Binding-site contacts:
Ligand atom C4 contacts residue HIS167 of chain 1.B at 3.4 Å.
Ligand atom C1' contacts residue TYR28 of chain 1.B at 3.5 Å (hydrophobic).
Ligand atom O4 contacts residue HIS167 of chain 1.B at 2.7 Å (h-bond).
Ligand atom C3 contacts residue TYR169 of chain 1.B at 4.1 Å (hydrophobic).
Ligand atom O4 contacts residue HIS164 of chain 1.B at 2.9 Å (h-bond).
Ligand atom C1' contacts residue FMN1 of chain 1.G at 3.7 Å.
Ligand atom O1' contacts residue CYS26 of chain 1.B at 4.4 Å.
Ligand atom C1 contacts residue TYR169 of chain 1.B at 4.3 Å (hydrophobic).
Ligand atom C2 contacts residue TYR169 of chain 1.B at 4.4 Å (hydrophobic).
Ligand atom C3 contacts residue HIS167 of chain 1.B at 3.3 Å.
Ligand atom C4 contacts residue FMN1 of chain 1.G at 3.6 Å.
Ligand atom C6 contacts residue TYR169 of chain 1.B at 3.7 Å (hydrophobic).
Ligand atom C6 contacts residue CYS26 of chain 1.B at 3.9 Å (hydrophobic).
Ligand atom C5 contacts residue CYS26 of chain 1.B at 4.2 Å (hydrophobic).
Ligand atom C1 contacts residue FMN1 of chain 1.G at 3.7 Å.
Ligand atom C6 contacts residue FMN1 of chain 1.G at 3.6 Å.
Ligand atom C4 contacts residue TYR169 of chain 1.B at 3.5 Å (hydrophobic).
Ligand atom O1' contacts residue FMN1 of chain 1.G at 3.7 Å.
Ligand atom C5 contacts residue FMN1 of chain 1.G at 3.6 Å.
Ligand atom O4 contacts residue TYR169 of chain 1.B at 3.2 Å.
Ligand atom C5 contacts residue TYR169 of chain 1.B at 3.3 Å (hydrophobic).
Ligand atom O1' contacts residue TYR28 of chain 1.B at 2.5 Å (h-bond).
Ligand atom C2 contacts residue FMN1 of chain 1.G at 3.7 Å.
Ligand atom C4 contacts residue HIS164 of chain 1.B at 4.0 Å.
Ligand atom C6 contacts residue TYR28 of chain 1.B at 3.5 Å (hydrophobic).
Ligand atom C1 contacts residue TYR28 of chain 1.B at 3.9 Å (hydrophobic).
Ligand atom C6 contacts residue ILE69 of chain 1.B at 3.8 Å (hydrophobic).
Ligand atom O4 contacts residue FMN1 of chain 1.G at 3.3 Å.
Ligand atom C3 contacts residue FMN1 of chain 1.G at 3.5 Å.
Ligand atom C5 contacts residue ILE69 of chain 1.B at 3.5 Å (hydrophobic).

The protein below binds the small molecule below.
Small molecule (SMILES): O=Cc1ccc(O)cc1

Sequence of chain 1.B:
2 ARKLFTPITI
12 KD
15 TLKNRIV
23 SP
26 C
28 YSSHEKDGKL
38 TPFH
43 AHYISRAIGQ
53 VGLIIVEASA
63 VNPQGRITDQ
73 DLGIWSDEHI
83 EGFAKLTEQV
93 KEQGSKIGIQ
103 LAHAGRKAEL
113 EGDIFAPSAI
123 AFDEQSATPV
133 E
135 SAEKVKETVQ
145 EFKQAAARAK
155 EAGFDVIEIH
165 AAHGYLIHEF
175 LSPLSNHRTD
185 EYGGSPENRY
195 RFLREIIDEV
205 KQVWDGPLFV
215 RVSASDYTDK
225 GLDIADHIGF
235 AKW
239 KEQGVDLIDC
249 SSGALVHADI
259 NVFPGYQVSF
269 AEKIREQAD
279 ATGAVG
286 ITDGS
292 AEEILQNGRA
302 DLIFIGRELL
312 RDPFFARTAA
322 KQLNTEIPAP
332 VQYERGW